Sequence of chain 3.D:
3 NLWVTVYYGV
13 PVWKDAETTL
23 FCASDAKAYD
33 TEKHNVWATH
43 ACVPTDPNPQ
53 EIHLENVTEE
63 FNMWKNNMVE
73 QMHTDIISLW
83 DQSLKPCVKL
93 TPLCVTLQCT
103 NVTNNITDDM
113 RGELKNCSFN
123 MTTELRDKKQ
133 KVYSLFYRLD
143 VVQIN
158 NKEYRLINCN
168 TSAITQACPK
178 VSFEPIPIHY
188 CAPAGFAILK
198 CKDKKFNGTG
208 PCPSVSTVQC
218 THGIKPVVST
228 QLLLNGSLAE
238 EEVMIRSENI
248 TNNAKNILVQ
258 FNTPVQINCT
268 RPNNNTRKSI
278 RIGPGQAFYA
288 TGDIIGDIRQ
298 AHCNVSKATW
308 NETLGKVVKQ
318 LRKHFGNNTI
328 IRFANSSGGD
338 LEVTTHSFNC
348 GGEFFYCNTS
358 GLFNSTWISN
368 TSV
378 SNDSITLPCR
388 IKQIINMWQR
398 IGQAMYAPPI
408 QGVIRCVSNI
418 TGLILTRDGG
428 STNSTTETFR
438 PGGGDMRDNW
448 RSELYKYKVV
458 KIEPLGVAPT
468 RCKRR

Binding-site contacts:
Ligand atom C1 contacts residue VAL414 of chain 3.D at 4.2 Å (hydrophobic).
Ligand atom O6 contacts residue GLY348 of chain 3.D at 3.6 Å.
Ligand atom C6 contacts residue NAG1 of chain 3.X at 3.6 Å.
Ligand atom C5 contacts residue GLU181 of chain 3.D at 3.4 Å.
Ligand atom C5 contacts residue NAG1 of chain 3.X at 3.9 Å.
Ligand atom O5 contacts residue LYS35 of chain 3.D at 3.7 Å.
Ligand atom C1 contacts residue GLU181 of chain 3.D at 4.2 Å.
Ligand atom C7 contacts residue ASN346 of chain 3.D at 4.1 Å.
Ligand atom O7 contacts residue ASN232 of chain 3.D at 3.8 Å.
Ligand atom O5 contacts residue VAL414 of chain 3.D at 4.2 Å.
Ligand atom N2 contacts residue SER415 of chain 3.D at 4.0 Å.
Ligand atom C8 contacts residue PHE345 of chain 3.D at 4.2 Å (hydrophobic).
Ligand atom C2 contacts residue SER415 of chain 3.D at 4.0 Å.
Ligand atom C1 contacts residue ASN232 of chain 3.D at 1.4 Å.
Ligand atom O4 contacts residue VAL414 of chain 3.D at 3.6 Å.
Ligand atom C4 contacts residue VAL414 of chain 3.D at 3.8 Å (hydrophobic).
Ligand atom C3 contacts residue ASN232 of chain 3.D at 3.8 Å.
Ligand atom C8 contacts residue ASN346 of chain 3.D at 3.4 Å.
Ligand atom C3 contacts residue SER415 of chain 3.D at 3.9 Å.
Ligand atom C6 contacts residue LYS35 of chain 3.D at 4.0 Å.
Ligand atom C5 contacts residue ASN232 of chain 3.D at 3.7 Å.
Ligand atom C2 contacts residue ASN232 of chain 3.D at 2.5 Å.
Ligand atom C6 contacts residue GLU181 of chain 3.D at 3.2 Å.
Ligand atom C3 contacts residue VAL414 of chain 3.D at 3.9 Å (hydrophobic).
Ligand atom C7 contacts residue ASN232 of chain 3.D at 3.5 Å.
Ligand atom O5 contacts residue ASN232 of chain 3.D at 2.4 Å (h-bond).
Ligand atom C6 contacts residue VAL414 of chain 3.D at 4.1 Å (hydrophobic).
Ligand atom N2 contacts residue ASN232 of chain 3.D at 2.9 Å (h-bond).
Ligand atom C7 contacts residue SER415 of chain 3.D at 3.4 Å.
Ligand atom O3 contacts residue GLU181 of chain 3.D at 3.5 Å (salt-bridge).
Ligand atom O5 contacts residue GLU181 of chain 3.D at 3.4 Å (salt-bridge).
Ligand atom C1 contacts residue SER415 of chain 3.D at 3.5 Å.
Ligand atom O7 contacts residue VAL414 of chain 3.D at 3.8 Å.
Ligand atom C5 contacts residue VAL414 of chain 3.D at 3.3 Å (hydrophobic).
Ligand atom O6 contacts residue NAG1 of chain 3.X at 3.3 Å.
Ligand atom O5 contacts residue NAG1 of chain 3.X at 3.6 Å.
Ligand atom O7 contacts residue SER415 of chain 3.D at 2.2 Å (h-bond).
Ligand atom C8 contacts residue LEU231 of chain 3.D at 4.0 Å (hydrophobic).
Ligand atom O6 contacts residue VAL414 of chain 3.D at 3.7 Å.
Ligand atom C4 contacts residue GLU181 of chain 3.D at 4.2 Å.

The protein below binds the small molecule below.
Small molecule (SMILES): CC(=O)N[C@H]1[C@H](O[C@H]2[C@H](O)[C@@H](NC(C)=O)CO[C@@H]2CO)O[C@H](CO)[C@@H](O[C@@H]2O[C@H](CO[C@H]3O[C@H](CO)[C@@H](O)[C@H](O)[C@@H]3O)[C@@H](O)[C@H](O[C@H]3O[C@H](CO)[C@@H](O)[C@H](O)[C@@H]3O)[C@@H]2O)[C@@H]1O